The small molecule below binds the protein below.
Small molecule (SMILES): CC[C@H]1OC(=O)[C@H](C)[C@@H](O[C@H]2C[C@@](C)(OC)[C@@H](O)[C@H](C)O2)[C@H](C)[C@@H](O[C@@H]2O[C@H](C)C[C@H](N(C)C)[C@H]2O)[C@](C)(O)C[C@@H](C)C(=O)[C@H](C)[C@@H](O)[C@]1(C)O

Sequence of chain 1.B:
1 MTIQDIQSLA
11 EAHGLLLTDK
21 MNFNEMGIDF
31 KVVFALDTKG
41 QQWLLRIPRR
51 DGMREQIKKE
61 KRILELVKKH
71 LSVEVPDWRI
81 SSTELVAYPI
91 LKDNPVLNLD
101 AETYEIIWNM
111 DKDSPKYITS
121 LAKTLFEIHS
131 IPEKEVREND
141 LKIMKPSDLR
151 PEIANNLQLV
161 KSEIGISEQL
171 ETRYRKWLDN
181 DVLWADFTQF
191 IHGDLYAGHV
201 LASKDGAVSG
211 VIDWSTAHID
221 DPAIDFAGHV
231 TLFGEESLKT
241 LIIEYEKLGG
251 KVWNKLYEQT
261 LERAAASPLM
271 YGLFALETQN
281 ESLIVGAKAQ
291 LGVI

Binding-site contacts:
Ligand atom C29 contacts residue GTP1 of chain 1.K at 3.1 Å.
Ligand atom C27 contacts residue PHE274 of chain 1.B at 3.6 Å (hydrophobic).
Ligand atom C28 contacts residue PHE274 of chain 1.B at 4.0 Å (hydrophobic).
Ligand atom C23 contacts residue ASP194 of chain 1.B at 3.5 Å.
Ligand atom O4 contacts residue SER267 of chain 1.B at 3.0 Å (h-bond).
Ligand atom O11 contacts residue GLN290 of chain 1.B at 2.9 Å (h-bond).
Ligand atom C22 contacts residue ASP194 of chain 1.B at 3.5 Å.
Ligand atom C9 contacts residue GLN290 of chain 1.B at 3.8 Å.
Ligand atom C21 contacts residue MET270 of chain 1.B at 3.5 Å (hydrophobic).
Ligand atom C27 contacts residue MET270 of chain 1.B at 3.8 Å (hydrophobic).
Ligand atom C33 contacts residue TYR271 of chain 1.B at 3.6 Å (hydrophobic).
Ligand atom O8 contacts residue GTP1 of chain 1.K at 2.6 Å (h-bond).
Ligand atom C27 contacts residue TYR271 of chain 1.B at 3.8 Å (hydrophobic).
Ligand atom C29 contacts residue ILE28 of chain 1.B at 3.9 Å (hydrophobic).
Ligand atom C32 contacts residue TYR271 of chain 1.B at 3.8 Å (hydrophobic).
Ligand atom C19 contacts residue ILE224 of chain 1.B at 3.8 Å (hydrophobic).
Ligand atom O13 contacts residue LEU99 of chain 1.B at 3.5 Å.
Ligand atom C29 contacts residue ASP29 of chain 1.B at 3.9 Å.
Ligand atom C28 contacts residue THR216 of chain 1.B at 3.8 Å.
Ligand atom C28 contacts residue GTP1 of chain 1.K at 3.9 Å.
Ligand atom C20 contacts residue ASP194 of chain 1.B at 3.5 Å.
Ligand atom C35 contacts residue TYR196 of chain 1.B at 3.9 Å (hydrophobic).
Ligand atom C24 contacts residue ASP194 of chain 1.B at 3.5 Å.
Ligand atom C14 contacts residue SER267 of chain 1.B at 3.7 Å.
Ligand atom C31 contacts residue TYR196 of chain 1.B at 3.5 Å (hydrophobic).
Ligand atom C28 contacts residue ASP29 of chain 1.B at 3.9 Å.
Ligand atom C23 contacts residue GTP1 of chain 1.K at 4.0 Å.
Ligand atom C37 contacts residue TYR196 of chain 1.B at 3.7 Å (hydrophobic).
Ligand atom C33 contacts residue ILE28 of chain 1.B at 4.0 Å (hydrophobic).
Ligand atom C29 contacts residue PHE274 of chain 1.B at 3.5 Å (hydrophobic).
Ligand atom O2 contacts residue TYR196 of chain 1.B at 3.6 Å.
Ligand atom C31 contacts residue ASP194 of chain 1.B at 3.9 Å.
Ligand atom C21 contacts residue SER267 of chain 1.B at 3.9 Å.
Ligand atom O8 contacts residue ASP194 of chain 1.B at 2.7 Å (salt-bridge).
Ligand atom N1 contacts residue ASP194 of chain 1.B at 3.7 Å.
Ligand atom C20 contacts residue LEU195 of chain 1.B at 3.5 Å (hydrophobic).
Ligand atom C30 contacts residue TYR196 of chain 1.B at 4.0 Å (hydrophobic).
Ligand atom N1 contacts residue GTP1 of chain 1.K at 3.0 Å (h-bond).
Ligand atom C25 contacts residue PHE274 of chain 1.B at 3.9 Å (hydrophobic).
Ligand atom O5 contacts residue ASP194 of chain 1.B at 3.3 Å (salt-bridge).